Sequence of chain 1.A:
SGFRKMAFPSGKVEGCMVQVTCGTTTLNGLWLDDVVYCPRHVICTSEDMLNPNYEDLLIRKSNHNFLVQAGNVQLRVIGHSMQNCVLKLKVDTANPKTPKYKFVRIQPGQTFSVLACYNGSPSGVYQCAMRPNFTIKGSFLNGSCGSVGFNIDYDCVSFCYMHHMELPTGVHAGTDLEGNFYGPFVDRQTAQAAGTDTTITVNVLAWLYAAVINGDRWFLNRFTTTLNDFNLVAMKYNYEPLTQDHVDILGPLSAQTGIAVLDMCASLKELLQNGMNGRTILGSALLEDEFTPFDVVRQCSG

Binding-site contacts:
Ligand atom C14 contacts residue DMS1 of chain 1.J at 3.8 Å.
Ligand atom C1 contacts residue MET49 of chain 1.A at 3.6 Å (hydrophobic).
Ligand atom C11 contacts residue GLU166 of chain 1.A at 3.7 Å.
Ligand atom C contacts residue MET165 of chain 1.A at 3.6 Å (hydrophobic).
Ligand atom N1 contacts residue CYS145 of chain 1.A at 3.8 Å.
Ligand atom O1 contacts residue ASN142 of chain 1.A at 3.5 Å (h-bond).
Ligand atom C1 contacts residue DMS1 of chain 1.D at 3.6 Å.
Ligand atom C10 contacts residue GLU166 of chain 1.A at 3.5 Å.
Ligand atom C15 contacts residue ASN142 of chain 1.A at 3.5 Å.
Ligand atom O2 contacts residue DMS1 of chain 1.J at 3.0 Å.
Ligand atom C10 contacts residue LEU141 of chain 1.A at 3.7 Å (hydrophobic).
Ligand atom C2 contacts residue GLN189 of chain 1.A at 3.4 Å.
Ligand atom C12 contacts residue PHE140 of chain 1.A at 3.5 Å (hydrophobic).
Ligand atom C4 contacts residue GLN189 of chain 1.A at 3.5 Å.
Ligand atom N2 contacts residue HIS163 of chain 1.A at 2.7 Å (h-bond).
Ligand atom C18 contacts residue MET165 of chain 1.A at 3.7 Å (hydrophobic).
Ligand atom CL contacts residue MET165 of chain 1.A at 3.7 Å.
Ligand atom C11 contacts residue LEU141 of chain 1.A at 3.7 Å (hydrophobic).
Ligand atom C12 contacts residue LEU141 of chain 1.A at 3.8 Å (hydrophobic).
Ligand atom O contacts residue GLU166 of chain 1.A at 3.2 Å (salt-bridge).
Ligand atom CL contacts residue HIS41 of chain 1.A at 3.4 Å.
Ligand atom C12 contacts residue GLU166 of chain 1.A at 3.3 Å.
Ligand atom CL contacts residue ASP187 of chain 1.A at 3.7 Å.
Ligand atom S contacts residue DMS1 of chain 1.J at 3.7 Å.
Ligand atom N2 contacts residue SER144 of chain 1.A at 3.6 Å.
Ligand atom C18 contacts residue HIS41 of chain 1.A at 3.9 Å.
Ligand atom C13 contacts residue DMS1 of chain 1.J at 3.9 Å.
Ligand atom CL contacts residue HIS164 of chain 1.A at 3.7 Å.
Ligand atom C15 contacts residue DMS1 of chain 1.J at 3.6 Å.
Ligand atom N1 contacts residue ASN142 of chain 1.A at 3.6 Å.
Ligand atom C12 contacts residue ASN142 of chain 1.A at 3.8 Å.
Ligand atom N2 contacts residue PHE140 of chain 1.A at 3.7 Å.
Ligand atom C13 contacts residue ASN142 of chain 1.A at 3.9 Å.
Ligand atom C18 contacts residue HIS164 of chain 1.A at 3.3 Å.
Ligand atom C2 contacts residue DMS1 of chain 1.D at 3.6 Å.
Ligand atom C9 contacts residue HIS163 of chain 1.A at 3.2 Å.
Ligand atom C10 contacts residue PHE140 of chain 1.A at 3.4 Å (hydrophobic).
Ligand atom N2 contacts residue GLU166 of chain 1.A at 3.8 Å.
Ligand atom O contacts residue MET165 of chain 1.A at 3.5 Å.
Ligand atom O contacts residue DMS1 of chain 1.J at 3.8 Å.

The small molecule below binds the protein below.
Small molecule (SMILES): O=C(Nc1cncc2ccccc12)[C@@H]1CN(S(=O)(=O)C2CC2)Cc2ccc(Cl)cc21

Sequence of chain 1.B:
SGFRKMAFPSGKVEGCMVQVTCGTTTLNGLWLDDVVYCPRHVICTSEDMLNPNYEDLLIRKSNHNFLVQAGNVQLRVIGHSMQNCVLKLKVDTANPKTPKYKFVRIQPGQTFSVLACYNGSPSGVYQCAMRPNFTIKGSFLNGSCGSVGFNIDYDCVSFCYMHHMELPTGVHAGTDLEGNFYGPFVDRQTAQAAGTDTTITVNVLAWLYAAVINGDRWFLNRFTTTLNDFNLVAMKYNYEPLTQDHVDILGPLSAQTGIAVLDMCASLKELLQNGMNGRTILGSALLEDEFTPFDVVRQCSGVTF